This protein binds this small molecule.
Small molecule (SMILES): O=C1O[C@H](CO)[C@@H](O[C@@H]2O[C@H](CO)[C@@H](O[C@@H]3O[C@H](CO)[C@@H](O[C@@H]4O[C@H](CO)[C@@H](O[C@@H]5O[C@H](CO)[C@@H](O[C@@H]6O[C@H](CO)[C@@H](O)[C@H](O)[C@H]6O)[C@H](O)[C@H]5O)[C@H](O)[C@H]4O)[C@H](O)[C@H]3O)[C@H](O)[C@H]2O)[C@H](O)[C@H]1O

Sequence of chain 1.A:
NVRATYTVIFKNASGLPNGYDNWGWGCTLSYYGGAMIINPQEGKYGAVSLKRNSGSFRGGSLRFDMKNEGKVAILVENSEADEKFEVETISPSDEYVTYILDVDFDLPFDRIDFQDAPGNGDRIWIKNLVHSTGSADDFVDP

Binding-site contacts:
Ligand atom C1 contacts residue GLN116 of chain 1.A at 3.8 Å.
Ligand atom O6 contacts residue GLN116 of chain 1.A at 2.8 Å (h-bond).
Ligand atom O5 contacts residue GLN116 of chain 1.A at 3.0 Å (h-bond).
Ligand atom C6 contacts residue GLN116 of chain 1.A at 3.7 Å.
Ligand atom O6 contacts residue TYR46 of chain 1.A at 3.5 Å.
Ligand atom O6 contacts residue ALA118 of chain 1.A at 2.7 Å (h-bond).
Ligand atom C6 contacts residue ARG112 of chain 1.A at 4.0 Å.
Ligand atom C2 contacts residue TRP24 of chain 1.A at 3.1 Å (hydrophobic).
Ligand atom C3 contacts residue ARG112 of chain 1.A at 3.7 Å.
Ligand atom C4 contacts residue TRP26 of chain 1.A at 4.0 Å (hydrophobic).
Ligand atom O6 contacts residue PRO119 of chain 1.A at 3.6 Å.
Ligand atom O5 contacts residue ARG112 of chain 1.A at 3.1 Å (salt-bridge).
Ligand atom C6 contacts residue TYR46 of chain 1.A at 3.7 Å (hydrophobic).
Ligand atom O2 contacts residue TRP24 of chain 1.A at 2.7 Å (h-bond).
Ligand atom C6 contacts residue ALA118 of chain 1.A at 3.5 Å (hydrophobic).
Ligand atom C6 contacts residue TRP26 of chain 1.A at 3.6 Å (hydrophobic).
Ligand atom O4 contacts residue TRP26 of chain 1.A at 3.9 Å.
Ligand atom C5 contacts residue TRP26 of chain 1.A at 3.5 Å (hydrophobic).
Ligand atom C6 contacts residue TRP24 of chain 1.A at 3.6 Å (hydrophobic).
Ligand atom O3 contacts residue GLU78 of chain 1.A at 2.7 Å (salt-bridge).
Ligand atom C5 contacts residue GLN116 of chain 1.A at 4.0 Å.
Ligand atom O2 contacts residue GLU78 of chain 1.A at 3.6 Å.
Ligand atom C2 contacts residue ARG112 of chain 1.A at 3.6 Å.
Ligand atom C5 contacts residue TYR46 of chain 1.A at 3.7 Å (hydrophobic).
Ligand atom C4 contacts residue TRP24 of chain 1.A at 3.9 Å (hydrophobic).
Ligand atom C5 contacts residue TRP24 of chain 1.A at 3.6 Å (hydrophobic).
Ligand atom O2 contacts residue GLY25 of chain 1.A at 3.6 Å (h-bond).
Ligand atom O4 contacts residue TYR46 of chain 1.A at 3.8 Å.
Ligand atom O2 contacts residue LYS85 of chain 1.A at 3.6 Å.
Ligand atom O3 contacts residue ARG112 of chain 1.A at 3.1 Å (salt-bridge).
Ligand atom C5 contacts residue ARG112 of chain 1.A at 4.0 Å.
Ligand atom O4 contacts residue GLN116 of chain 1.A at 3.5 Å (h-bond).
Ligand atom C1 contacts residue TRP26 of chain 1.A at 3.8 Å (hydrophobic).
Ligand atom C3 contacts residue GLU78 of chain 1.A at 3.5 Å.
Ligand atom O6 contacts residue TRP26 of chain 1.A at 3.6 Å.
Ligand atom O4 contacts residue ARG112 of chain 1.A at 3.0 Å (salt-bridge).
Ligand atom O2 contacts residue TRP26 of chain 1.A at 3.9 Å.
Ligand atom C4 contacts residue ARG112 of chain 1.A at 4.0 Å.
Ligand atom C1 contacts residue ARG112 of chain 1.A at 3.7 Å.
Ligand atom O3 contacts residue TRP24 of chain 1.A at 3.7 Å.